Binding-site contacts:
Ligand atom N2 contacts residue ASN12 of chain 7.H at 3.8 Å.
Ligand atom C1 contacts residue ASN12 of chain 7.H at 2.2 Å.
Ligand atom C5 contacts residue ASN12 of chain 7.H at 4.1 Å.
Ligand atom O5 contacts residue ASN12 of chain 7.H at 2.7 Å (h-bond).
Ligand atom C2 contacts residue ASN12 of chain 7.H at 3.2 Å.
Ligand atom O7 contacts residue ASN12 of chain 7.H at 3.7 Å.
Ligand atom C7 contacts residue ASN12 of chain 7.H at 3.9 Å.

The protein below binds the small molecule below.
Small molecule (SMILES): CC(=O)N[C@H]1[C@H](O[C@H]2[C@H](O)[C@@H](NC(C)=O)CO[C@@H]2CO)O[C@H](CO)[C@@H](O)[C@@H]1O

Sequence of chain 7.H:
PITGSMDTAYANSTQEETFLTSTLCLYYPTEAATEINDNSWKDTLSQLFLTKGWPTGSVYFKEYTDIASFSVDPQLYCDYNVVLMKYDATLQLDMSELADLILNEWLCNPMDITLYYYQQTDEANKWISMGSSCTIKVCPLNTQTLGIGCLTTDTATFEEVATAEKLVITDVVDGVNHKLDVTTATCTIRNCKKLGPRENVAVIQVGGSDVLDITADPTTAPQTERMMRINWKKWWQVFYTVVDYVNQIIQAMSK